Sequence of chain 1.A:
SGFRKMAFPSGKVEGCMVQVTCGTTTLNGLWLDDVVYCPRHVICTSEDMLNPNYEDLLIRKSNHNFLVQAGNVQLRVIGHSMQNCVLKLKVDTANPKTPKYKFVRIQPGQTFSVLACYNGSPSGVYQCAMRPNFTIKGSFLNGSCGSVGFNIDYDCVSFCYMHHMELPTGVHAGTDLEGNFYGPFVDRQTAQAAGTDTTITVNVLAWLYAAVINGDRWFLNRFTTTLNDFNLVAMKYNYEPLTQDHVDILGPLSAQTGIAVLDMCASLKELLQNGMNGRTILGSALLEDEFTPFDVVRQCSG

Binding-site contacts:
Ligand atom C15 contacts residue HIS164 of chain 1.A at 3.2 Å.
Ligand atom O16 contacts residue CYS145 of chain 1.A at 3.1 Å (h-bond).
Ligand atom C13 contacts residue HIS41 of chain 1.A at 4.1 Å.
Ligand atom C02 contacts residue HIS164 of chain 1.A at 3.3 Å.
Ligand atom C03 contacts residue CYS145 of chain 1.A at 4.3 Å (hydrophobic).
Ligand atom C15 contacts residue HIS41 of chain 1.A at 3.4 Å.
Ligand atom C11 contacts residue GLN189 of chain 1.A at 3.7 Å.
Ligand atom C04 contacts residue HIS164 of chain 1.A at 3.6 Å.
Ligand atom C01 contacts residue GOL1 of chain 1.C at 4.3 Å.
Ligand atom O16 contacts residue HIS164 of chain 1.A at 3.7 Å.
Ligand atom C01 contacts residue LEU27 of chain 1.A at 4.2 Å (hydrophobic).
Ligand atom C04 contacts residue H2S1 of chain 1.D at 4.3 Å.
Ligand atom C02 contacts residue LEU27 of chain 1.A at 4.3 Å (hydrophobic).
Ligand atom C13 contacts residue HIS164 of chain 1.A at 4.3 Å.
Ligand atom C02 contacts residue CYS145 of chain 1.A at 2.9 Å (hydrophobic).
Ligand atom C01 contacts residue HIS164 of chain 1.A at 3.8 Å.
Ligand atom C14 contacts residue HIS164 of chain 1.A at 3.8 Å.
Ligand atom C05 contacts residue HIS41 of chain 1.A at 3.7 Å.
Ligand atom O16 contacts residue LEU27 of chain 1.A at 3.9 Å.
Ligand atom C03 contacts residue HIS164 of chain 1.A at 3.1 Å.
Ligand atom O16 contacts residue HIS41 of chain 1.A at 3.5 Å.
Ligand atom C14 contacts residue MET165 of chain 1.A at 4.2 Å (hydrophobic).
Ligand atom C14 contacts residue ASP187 of chain 1.A at 3.6 Å.
Ligand atom C13 contacts residue MET165 of chain 1.A at 4.0 Å (hydrophobic).
Ligand atom C01 contacts residue H2S1 of chain 1.D at 1.8 Å.
Ligand atom C03 contacts residue HIS41 of chain 1.A at 3.3 Å.
Ligand atom C13 contacts residue ASP187 of chain 1.A at 4.2 Å.
Ligand atom C05 contacts residue HIS164 of chain 1.A at 4.2 Å.
Ligand atom C02 contacts residue HIS41 of chain 1.A at 3.4 Å.
Ligand atom C02 contacts residue H2S1 of chain 1.D at 2.8 Å.
Ligand atom O07 contacts residue HIS41 of chain 1.A at 4.0 Å.
Ligand atom C04 contacts residue HIS41 of chain 1.A at 3.5 Å.
Ligand atom C01 contacts residue CYS145 of chain 1.A at 1.8 Å (hydrophobic).
Ligand atom O12 contacts residue MET49 of chain 1.A at 3.8 Å.
Ligand atom C06 contacts residue HIS41 of chain 1.A at 4.0 Å.
Ligand atom C14 contacts residue HIS41 of chain 1.A at 4.0 Å.
Ligand atom C01 contacts residue HIS41 of chain 1.A at 3.9 Å.
Ligand atom O16 contacts residue H2S1 of chain 1.D at 3.4 Å (h-bond).
Ligand atom C03 contacts residue H2S1 of chain 1.D at 3.8 Å.
Ligand atom O16 contacts residue PRO39 of chain 1.A at 3.3 Å.

This small molecule binds to this protein.
Small molecule (SMILES): CC(=O)c1cccc(C(=O)OC(C)(C)C)c1